Sequence of chain 1.A:
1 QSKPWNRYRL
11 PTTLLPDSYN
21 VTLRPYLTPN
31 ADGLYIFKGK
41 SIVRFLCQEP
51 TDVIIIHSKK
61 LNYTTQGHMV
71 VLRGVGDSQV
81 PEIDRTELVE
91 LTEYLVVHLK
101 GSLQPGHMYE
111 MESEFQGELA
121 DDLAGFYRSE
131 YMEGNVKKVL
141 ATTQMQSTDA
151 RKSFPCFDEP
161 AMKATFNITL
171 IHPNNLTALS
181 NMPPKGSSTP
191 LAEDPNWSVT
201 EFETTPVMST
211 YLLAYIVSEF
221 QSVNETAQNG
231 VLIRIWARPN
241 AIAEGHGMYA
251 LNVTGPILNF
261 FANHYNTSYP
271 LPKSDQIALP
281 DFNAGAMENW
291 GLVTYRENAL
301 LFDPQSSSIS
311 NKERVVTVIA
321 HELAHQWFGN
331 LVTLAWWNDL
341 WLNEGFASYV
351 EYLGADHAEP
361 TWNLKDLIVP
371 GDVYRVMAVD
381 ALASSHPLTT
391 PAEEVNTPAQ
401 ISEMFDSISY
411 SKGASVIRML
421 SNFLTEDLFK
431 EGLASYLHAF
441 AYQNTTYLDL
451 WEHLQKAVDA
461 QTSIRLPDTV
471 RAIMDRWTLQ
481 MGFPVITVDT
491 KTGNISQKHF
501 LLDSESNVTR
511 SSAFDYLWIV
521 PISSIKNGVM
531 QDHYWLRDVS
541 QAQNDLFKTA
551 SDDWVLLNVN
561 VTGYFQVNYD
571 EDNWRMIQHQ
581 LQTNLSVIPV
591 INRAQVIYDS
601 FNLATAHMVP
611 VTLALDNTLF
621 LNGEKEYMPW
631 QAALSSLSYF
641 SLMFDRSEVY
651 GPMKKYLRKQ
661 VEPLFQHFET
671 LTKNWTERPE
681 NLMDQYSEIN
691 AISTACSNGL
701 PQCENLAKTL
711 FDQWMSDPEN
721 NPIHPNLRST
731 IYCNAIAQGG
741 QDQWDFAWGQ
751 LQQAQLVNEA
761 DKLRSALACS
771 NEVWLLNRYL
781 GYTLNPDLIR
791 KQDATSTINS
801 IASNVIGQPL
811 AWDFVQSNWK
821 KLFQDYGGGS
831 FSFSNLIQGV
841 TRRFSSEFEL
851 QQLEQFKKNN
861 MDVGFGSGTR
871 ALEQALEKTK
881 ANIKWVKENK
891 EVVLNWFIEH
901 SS

The protein below binds the small molecule below.
Small molecule (SMILES): CSCC[C@H](N)C(=O)O

Binding-site contacts:
Ligand atom CA contacts residue MET287 of chain 1.A at 3.6 Å (hydrophobic).
Ligand atom CB contacts residue GLN146 of chain 1.A at 4.1 Å.
Ligand atom O contacts residue ALA286 of chain 1.A at 2.7 Å (h-bond).
Ligand atom SD contacts residue GLN144 of chain 1.A at 3.8 Å.
Ligand atom OXT contacts residue GLU344 of chain 1.A at 3.3 Å (salt-bridge).
Ligand atom O contacts residue GLU322 of chain 1.A at 3.8 Å.
Ligand atom C contacts residue ZN1 of chain 1.Z at 4.0 Å.
Ligand atom C contacts residue TYR410 of chain 1.A at 3.4 Å (hydrophobic).
Ligand atom SD contacts residue GLN146 of chain 1.A at 4.2 Å.
Ligand atom OXT contacts residue ZN1 of chain 1.Z at 3.3 Å.
Ligand atom N contacts residue MET287 of chain 1.A at 3.7 Å.
Ligand atom N contacts residue PHE405 of chain 1.A at 4.2 Å.
Ligand atom CG contacts residue ALA286 of chain 1.A at 3.2 Å (hydrophobic).
Ligand atom OXT contacts residue TYR410 of chain 1.A at 2.5 Å (h-bond).
Ligand atom N contacts residue GLU288 of chain 1.A at 3.2 Å (salt-bridge).
Ligand atom CA contacts residue GLU288 of chain 1.A at 3.4 Å.
Ligand atom CB contacts residue ALA286 of chain 1.A at 2.9 Å (hydrophobic).
Ligand atom CG contacts residue GLN144 of chain 1.A at 4.3 Å.
Ligand atom OXT contacts residue HIS321 of chain 1.A at 4.3 Å.
Ligand atom CB contacts residue GLN144 of chain 1.A at 4.2 Å.
Ligand atom N contacts residue GLN146 of chain 1.A at 3.0 Å (h-bond).
Ligand atom C contacts residue GLU322 of chain 1.A at 4.5 Å.
Ligand atom C contacts residue GLU344 of chain 1.A at 4.0 Å.
Ligand atom N contacts residue GLU344 of chain 1.A at 2.9 Å (salt-bridge).
Ligand atom CA contacts residue GLN146 of chain 1.A at 4.2 Å.
Ligand atom CB contacts residue MET287 of chain 1.A at 3.3 Å (hydrophobic).
Ligand atom CA contacts residue ALA286 of chain 1.A at 3.2 Å (hydrophobic).
Ligand atom CB contacts residue GLU288 of chain 1.A at 4.4 Å.
Ligand atom CA contacts residue GLU344 of chain 1.A at 4.0 Å.
Ligand atom CE contacts residue PHE405 of chain 1.A at 3.8 Å (hydrophobic).
Ligand atom CA contacts residue TYR410 of chain 1.A at 4.2 Å (hydrophobic).
Ligand atom SD contacts residue ALA284 of chain 1.A at 4.1 Å.
Ligand atom N contacts residue ZN1 of chain 1.Z at 4.3 Å.
Ligand atom CE contacts residue TYR410 of chain 1.A at 4.1 Å (hydrophobic).
Ligand atom O contacts residue ALA284 of chain 1.A at 4.2 Å.
Ligand atom CG contacts residue ALA284 of chain 1.A at 3.4 Å (hydrophobic).
Ligand atom O contacts residue TYR410 of chain 1.A at 4.3 Å.
Ligand atom C contacts residue ALA286 of chain 1.A at 3.4 Å (hydrophobic).
Ligand atom N contacts residue TYR410 of chain 1.A at 4.0 Å.
Ligand atom C contacts residue GLU288 of chain 1.A at 4.3 Å.